This small molecule binds to this protein.
Small molecule (SMILES): CCC(=O)Nc1nc(-c2ccc(Cl)cc2)cs1

Sequence of chain 1.E:
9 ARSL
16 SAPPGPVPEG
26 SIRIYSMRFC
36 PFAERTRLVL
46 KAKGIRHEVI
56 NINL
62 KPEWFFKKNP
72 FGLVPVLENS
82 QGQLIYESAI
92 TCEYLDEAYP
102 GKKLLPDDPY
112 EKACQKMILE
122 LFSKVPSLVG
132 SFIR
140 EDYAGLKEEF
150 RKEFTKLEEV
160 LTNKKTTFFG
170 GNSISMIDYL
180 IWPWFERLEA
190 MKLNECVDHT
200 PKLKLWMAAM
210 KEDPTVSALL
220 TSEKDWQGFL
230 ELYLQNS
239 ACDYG

Binding-site contacts:
Ligand atom C6 contacts residue ARG186 of chain 1.E at 3.4 Å.
Ligand atom CL contacts residue ARG186 of chain 1.E at 3.6 Å.
Ligand atom CL contacts residue TRP225 of chain 1.E at 3.8 Å.
Ligand atom C1 contacts residue MET32 of chain 1.E at 3.7 Å (hydrophobic).
Ligand atom C11 contacts residue PRO36 of chain 1.E at 3.8 Å (hydrophobic).
Ligand atom S contacts residue PHE37 of chain 1.E at 4.2 Å.
Ligand atom O contacts residue CYS35 of chain 1.E at 3.5 Å (h-bond).
Ligand atom CL contacts residue ALA189 of chain 1.E at 3.8 Å.
Ligand atom C1 contacts residue CYS35 of chain 1.E at 2.8 Å (hydrophobic).
Ligand atom C7 contacts residue PHE228 of chain 1.E at 3.5 Å (hydrophobic).
Ligand atom C10 contacts residue ARG186 of chain 1.E at 3.9 Å.
Ligand atom C9 contacts residue MET190 of chain 1.E at 3.9 Å (hydrophobic).
Ligand atom C contacts residue CYS35 of chain 1.E at 1.8 Å (hydrophobic).
Ligand atom N1 contacts residue PRO36 of chain 1.E at 3.4 Å.
Ligand atom C3 contacts residue PRO36 of chain 1.E at 3.4 Å (hydrophobic).
Ligand atom O contacts residue PHE37 of chain 1.E at 3.7 Å.
Ligand atom CL contacts residue LEU229 of chain 1.E at 3.5 Å.
Ligand atom C2 contacts residue CYS35 of chain 1.E at 3.1 Å (hydrophobic).
Ligand atom N contacts residue CYS35 of chain 1.E at 3.7 Å.
Ligand atom C6 contacts residue PHE34 of chain 1.E at 3.5 Å (hydrophobic).
Ligand atom C5 contacts residue ARG186 of chain 1.E at 3.9 Å.
Ligand atom C2 contacts residue PRO36 of chain 1.E at 4.3 Å (hydrophobic).
Ligand atom C contacts residue MET32 of chain 1.E at 4.2 Å (hydrophobic).
Ligand atom N contacts residue PRO36 of chain 1.E at 3.7 Å.
Ligand atom C6 contacts residue PHE228 of chain 1.E at 3.2 Å (hydrophobic).
Ligand atom C8 contacts residue LEU229 of chain 1.E at 3.7 Å (hydrophobic).
Ligand atom C4 contacts residue PRO36 of chain 1.E at 3.6 Å (hydrophobic).
Ligand atom C7 contacts residue ARG186 of chain 1.E at 3.5 Å.
Ligand atom C7 contacts residue LEU229 of chain 1.E at 4.3 Å (hydrophobic).
Ligand atom C9 contacts residue ARG186 of chain 1.E at 3.7 Å.
Ligand atom S contacts residue PRO36 of chain 1.E at 3.7 Å.
Ligand atom C10 contacts residue VAL130 of chain 1.E at 3.9 Å (hydrophobic).
Ligand atom C8 contacts residue ARG186 of chain 1.E at 3.5 Å.
Ligand atom C5 contacts residue PHE228 of chain 1.E at 4.1 Å (hydrophobic).
Ligand atom N1 contacts residue PHE228 of chain 1.E at 4.1 Å.
Ligand atom C9 contacts residue LEU229 of chain 1.E at 3.7 Å (hydrophobic).
Ligand atom C7 contacts residue TRP225 of chain 1.E at 3.6 Å (hydrophobic).
Ligand atom CL contacts residue MET190 of chain 1.E at 4.2 Å.
Ligand atom N1 contacts residue PHE34 of chain 1.E at 3.8 Å.
Ligand atom C7 contacts residue PHE34 of chain 1.E at 4.2 Å (hydrophobic).